This small molecule binds to this protein.
Small molecule (SMILES): O=C(O)CCC[C@@H]1SC[C@@H]2NC(=O)N[C@@H]21

Binding-site contacts:
Ligand atom C4 contacts residue TRP106 of chain 2.B at 3.9 Å (hydrophobic).
Ligand atom N5 contacts residue LEU11 of chain 1.A at 4.0 Å.
Ligand atom N2 contacts residue ASP114 of chain 1.A at 2.9 Å (salt-bridge).
Ligand atom C1 contacts residue LEU11 of chain 1.A at 3.7 Å (hydrophobic).
Ligand atom N2 contacts residue TYR29 of chain 1.A at 3.8 Å.
Ligand atom O17 contacts residue GLY34 of chain 1.A at 3.8 Å.
Ligand atom C13 contacts residue LEU96 of chain 1.A at 3.9 Å (hydrophobic).
Ligand atom O11 contacts residue ASN9 of chain 1.A at 3.0 Å (h-bond).
Ligand atom S7 contacts residue TRP78 of chain 1.A at 3.9 Å.
Ligand atom O11 contacts residue SER13 of chain 1.A at 2.7 Å (h-bond).
Ligand atom C1 contacts residue SER13 of chain 1.A at 3.6 Å.
Ligand atom C4 contacts residue SER31 of chain 1.A at 3.9 Å.
Ligand atom O16 contacts residue TRP65 of chain 1.A at 3.3 Å.
Ligand atom C8 contacts residue TRP94 of chain 1.A at 3.3 Å (hydrophobic).
Ligand atom S7 contacts residue TRP65 of chain 1.A at 3.7 Å.
Ligand atom C1 contacts residue TYR29 of chain 1.A at 3.4 Å (hydrophobic).
Ligand atom C3 contacts residue TRP94 of chain 1.A at 3.9 Å (hydrophobic).
Ligand atom C12 contacts residue SER31 of chain 1.A at 3.3 Å.
Ligand atom O17 contacts residue ASN35 of chain 1.A at 3.0 Å (h-bond).
Ligand atom C1 contacts residue ASP114 of chain 1.A at 3.8 Å.
Ligand atom O11 contacts residue ASP114 of chain 1.A at 3.8 Å.
Ligand atom C1 contacts residue ASN9 of chain 1.A at 3.8 Å.
Ligand atom N5 contacts residue VAL33 of chain 1.A at 3.8 Å.
Ligand atom O11 contacts residue LEU11 of chain 1.A at 4.0 Å.
Ligand atom C4 contacts residue VAL33 of chain 1.A at 3.8 Å (hydrophobic).
Ligand atom C13 contacts residue TRP106 of chain 2.B at 4.0 Å (hydrophobic).
Ligand atom N2 contacts residue ASN9 of chain 1.A at 4.0 Å.
Ligand atom N5 contacts residue SER31 of chain 1.A at 3.0 Å (h-bond).
Ligand atom C6 contacts residue TRP106 of chain 2.B at 3.6 Å (hydrophobic).
Ligand atom O11 contacts residue TYR29 of chain 1.A at 2.6 Å (h-bond).
Ligand atom S7 contacts residue THR76 of chain 1.A at 3.5 Å (h-bond).
Ligand atom C1 contacts residue SER31 of chain 1.A at 3.9 Å.
Ligand atom C12 contacts residue VAL33 of chain 1.A at 3.9 Å (hydrophobic).
Ligand atom C15 contacts residue ASN35 of chain 1.A at 3.8 Å.
Ligand atom N5 contacts residue SER13 of chain 1.A at 4.0 Å.
Ligand atom C12 contacts residue TRP65 of chain 1.A at 3.8 Å (hydrophobic).
Ligand atom O16 contacts residue ALA72 of chain 1.A at 3.9 Å.
Ligand atom O16 contacts residue SER74 of chain 1.A at 3.1 Å (h-bond).
Ligand atom C3 contacts residue ASP114 of chain 1.A at 3.9 Å.
Ligand atom N2 contacts residue LEU11 of chain 1.A at 3.7 Å.

Sequence of chain 1.A:
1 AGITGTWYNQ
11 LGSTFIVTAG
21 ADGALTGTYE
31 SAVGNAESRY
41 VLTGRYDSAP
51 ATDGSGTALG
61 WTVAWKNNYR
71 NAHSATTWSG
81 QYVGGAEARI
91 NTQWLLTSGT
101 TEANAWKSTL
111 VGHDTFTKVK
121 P

Sequence of chain 2.B:
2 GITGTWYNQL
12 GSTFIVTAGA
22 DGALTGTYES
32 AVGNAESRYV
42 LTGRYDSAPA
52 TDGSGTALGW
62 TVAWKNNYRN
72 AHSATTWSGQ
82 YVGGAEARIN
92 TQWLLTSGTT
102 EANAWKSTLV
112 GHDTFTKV